The protein below binds the small molecule below.
Small molecule (SMILES): CC(=O)N[C@@H]1[C@@H](O)[C@H](O)[C@@H](CO)O[C@H]1O

Binding-site contacts:
Ligand atom C2 contacts residue ASN127 of chain 1.C at 2.5 Å.
Ligand atom C3 contacts residue ASN127 of chain 1.C at 3.8 Å.
Ligand atom O7 contacts residue ALA292 of chain 1.C at 3.9 Å.
Ligand atom N2 contacts residue ASN127 of chain 1.C at 2.9 Å (h-bond).
Ligand atom C1 contacts residue ASP144 of chain 1.C at 4.2 Å.
Ligand atom C8 contacts residue ALA292 of chain 1.C at 4.0 Å (hydrophobic).
Ligand atom C5 contacts residue ASP144 of chain 1.C at 3.7 Å.
Ligand atom C6 contacts residue ASP144 of chain 1.C at 4.2 Å.
Ligand atom C6 contacts residue SER129 of chain 1.C at 4.5 Å.
Ligand atom C4 contacts residue ASN127 of chain 1.C at 4.3 Å.
Ligand atom O5 contacts residue ASP144 of chain 1.C at 4.2 Å.
Ligand atom C7 contacts residue ASN127 of chain 1.C at 3.5 Å.
Ligand atom C8 contacts residue PHE107 of chain 1.C at 3.6 Å (hydrophobic).
Ligand atom O7 contacts residue ASP144 of chain 1.C at 4.3 Å.
Ligand atom O5 contacts residue ASN127 of chain 1.C at 2.4 Å (h-bond).
Ligand atom O7 contacts residue ASN127 of chain 1.C at 3.8 Å.
Ligand atom C1 contacts residue ASN127 of chain 1.C at 1.4 Å.
Ligand atom C5 contacts residue ASN127 of chain 1.C at 3.7 Å.
Ligand atom C7 contacts residue ALA292 of chain 1.C at 4.4 Å (hydrophobic).

Sequence of chain 1.C:
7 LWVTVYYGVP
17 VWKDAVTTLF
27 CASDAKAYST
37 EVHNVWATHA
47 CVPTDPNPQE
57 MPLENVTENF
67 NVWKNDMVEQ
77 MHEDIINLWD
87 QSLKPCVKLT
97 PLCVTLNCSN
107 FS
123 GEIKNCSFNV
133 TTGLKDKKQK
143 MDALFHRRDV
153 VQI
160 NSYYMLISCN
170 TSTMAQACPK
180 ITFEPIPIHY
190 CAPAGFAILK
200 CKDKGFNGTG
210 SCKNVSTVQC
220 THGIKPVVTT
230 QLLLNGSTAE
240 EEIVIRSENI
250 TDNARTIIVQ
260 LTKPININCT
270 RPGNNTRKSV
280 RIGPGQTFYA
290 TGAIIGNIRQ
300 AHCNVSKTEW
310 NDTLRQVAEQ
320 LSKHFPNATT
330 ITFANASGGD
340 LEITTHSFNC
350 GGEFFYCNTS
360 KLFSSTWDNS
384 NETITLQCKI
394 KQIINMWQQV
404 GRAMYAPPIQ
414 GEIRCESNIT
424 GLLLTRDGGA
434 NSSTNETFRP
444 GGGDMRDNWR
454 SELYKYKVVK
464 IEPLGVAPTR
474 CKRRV